Binding-site contacts:
Ligand atom C9 contacts residue ARG222 of chain 1.A at 4.5 Å.
Ligand atom S contacts residue ARG222 of chain 1.A at 2.7 Å (salt-bridge).
Ligand atom S contacts residue MET191 of chain 1.A at 4.2 Å.
Ligand atom C6 contacts residue GLY112 of chain 1.A at 3.5 Å.
Ligand atom S contacts residue TYR219 of chain 1.A at 3.9 Å.
Ligand atom C9 contacts residue TYR219 of chain 1.A at 3.9 Å (hydrophobic).
Ligand atom C2 contacts residue LEU196 of chain 1.A at 4.1 Å (hydrophobic).
Ligand atom C7 contacts residue ARG113 of chain 1.A at 4.3 Å.
Ligand atom C contacts residue ARG222 of chain 1.A at 3.7 Å.
Ligand atom C5 contacts residue LEU196 of chain 1.A at 4.5 Å (hydrophobic).
Ligand atom C7 contacts residue LEU196 of chain 1.A at 3.6 Å (hydrophobic).
Ligand atom C6 contacts residue LEU196 of chain 1.A at 3.8 Å (hydrophobic).
Ligand atom C8 contacts residue LEU196 of chain 1.A at 4.3 Å (hydrophobic).
Ligand atom N contacts residue ARG222 of chain 1.A at 4.2 Å.
Ligand atom C1 contacts residue ARG222 of chain 1.A at 3.4 Å.
Ligand atom C3 contacts residue LEU196 of chain 1.A at 3.7 Å (hydrophobic).
Ligand atom C9 contacts residue LEU196 of chain 1.A at 4.1 Å (hydrophobic).
Ligand atom N1 contacts residue LEU196 of chain 1.A at 3.5 Å.
Ligand atom C contacts residue MET191 of chain 1.A at 4.3 Å (hydrophobic).
Ligand atom O contacts residue LEU196 of chain 1.A at 4.2 Å.
Ligand atom C9 contacts residue MET208 of chain 1.A at 3.6 Å (hydrophobic).
Ligand atom C8 contacts residue ARG222 of chain 1.A at 3.7 Å.
Ligand atom C6 contacts residue ARG113 of chain 1.A at 3.4 Å.
Ligand atom C5 contacts residue GLY112 of chain 1.A at 3.5 Å.
Ligand atom C2 contacts residue ARG222 of chain 1.A at 4.3 Å.
Ligand atom C contacts residue PRO115 of chain 1.A at 4.4 Å (hydrophobic).
Ligand atom C5 contacts residue ARG113 of chain 1.A at 4.3 Å.
Ligand atom C6 contacts residue PRO115 of chain 1.A at 4.3 Å (hydrophobic).
Ligand atom C7 contacts residue PRO115 of chain 1.A at 3.9 Å (hydrophobic).
Ligand atom N contacts residue PRO115 of chain 1.A at 4.4 Å.
Ligand atom C1 contacts residue MET191 of chain 1.A at 4.2 Å (hydrophobic).
Ligand atom C4 contacts residue LEU196 of chain 1.A at 3.9 Å (hydrophobic).

A protein and the small-molecule ligand that binds it are described below.
Small molecule (SMILES): Cc1nc(C(=O)N2CCCC2)c(C)s1

Sequence of chain 1.A:
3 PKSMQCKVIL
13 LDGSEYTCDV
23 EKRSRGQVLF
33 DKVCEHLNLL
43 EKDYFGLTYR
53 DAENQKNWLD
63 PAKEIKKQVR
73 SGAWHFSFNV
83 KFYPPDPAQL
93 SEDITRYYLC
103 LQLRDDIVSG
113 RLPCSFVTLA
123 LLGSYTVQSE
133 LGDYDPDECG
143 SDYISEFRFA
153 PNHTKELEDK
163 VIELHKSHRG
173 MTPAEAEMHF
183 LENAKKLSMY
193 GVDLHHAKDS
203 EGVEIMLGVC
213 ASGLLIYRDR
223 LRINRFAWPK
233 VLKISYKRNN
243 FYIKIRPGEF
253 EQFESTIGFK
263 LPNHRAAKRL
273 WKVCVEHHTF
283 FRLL